Binding-site contacts:
Ligand atom C20 contacts residue GLU19 of chain 1.A at 3.6 Å.
Ligand atom C03 contacts residue GLU44 of chain 1.A at 3.6 Å.
Ligand atom N22 contacts residue GLU19 of chain 1.A at 2.9 Å (salt-bridge).
Ligand atom C08 contacts residue GLU44 of chain 1.A at 4.0 Å.
Ligand atom N22 contacts residue LEU48 of chain 1.A at 3.4 Å.
Ligand atom C11 contacts residue MET11 of chain 1.B at 4.4 Å (hydrophobic).
Ligand atom C04 contacts residue GLU44 of chain 1.A at 3.9 Å.
Ligand atom N16 contacts residue MET11 of chain 1.B at 4.4 Å.
Ligand atom C02 contacts residue GLU44 of chain 1.A at 3.5 Å.
Ligand atom S10 contacts residue ASN47 of chain 1.A at 4.0 Å.
Ligand atom C13 contacts residue MET11 of chain 1.B at 3.6 Å (hydrophobic).
Ligand atom C12 contacts residue MET11 of chain 1.B at 4.0 Å (hydrophobic).
Ligand atom N21 contacts residue GLU19 of chain 1.A at 2.8 Å (salt-bridge).
Ligand atom N21 contacts residue MET11 of chain 1.B at 4.4 Å.
Ligand atom C01 contacts residue GLU44 of chain 1.A at 3.8 Å.
Ligand atom C13 contacts residue ASN47 of chain 1.A at 3.4 Å.
Ligand atom N21 contacts residue LEU48 of chain 1.A at 4.4 Å.
Ligand atom C07 contacts residue GLU44 of chain 1.A at 4.3 Å.
Ligand atom C05 contacts residue GLU44 of chain 1.A at 3.7 Å.
Ligand atom N21 contacts residue VAL51 of chain 1.A at 3.6 Å.
Ligand atom N19 contacts residue ASP220 of chain 1.A at 4.3 Å.
Ligand atom S10 contacts residue MET11 of chain 1.B at 3.8 Å.
Ligand atom N14 contacts residue ASN47 of chain 1.A at 4.2 Å.
Ligand atom C20 contacts residue LEU48 of chain 1.A at 4.1 Å (hydrophobic).
Ligand atom C09 contacts residue ASN47 of chain 1.A at 4.3 Å.
Ligand atom C11 contacts residue ASN47 of chain 1.A at 4.2 Å.
Ligand atom C15 contacts residue MET11 of chain 1.B at 4.0 Å (hydrophobic).
Ligand atom N14 contacts residue MET11 of chain 1.B at 3.7 Å.
Ligand atom C12 contacts residue ASN47 of chain 1.A at 4.3 Å.
Ligand atom C06 contacts residue GLU44 of chain 1.A at 3.9 Å.

Sequence of chain 1.A:
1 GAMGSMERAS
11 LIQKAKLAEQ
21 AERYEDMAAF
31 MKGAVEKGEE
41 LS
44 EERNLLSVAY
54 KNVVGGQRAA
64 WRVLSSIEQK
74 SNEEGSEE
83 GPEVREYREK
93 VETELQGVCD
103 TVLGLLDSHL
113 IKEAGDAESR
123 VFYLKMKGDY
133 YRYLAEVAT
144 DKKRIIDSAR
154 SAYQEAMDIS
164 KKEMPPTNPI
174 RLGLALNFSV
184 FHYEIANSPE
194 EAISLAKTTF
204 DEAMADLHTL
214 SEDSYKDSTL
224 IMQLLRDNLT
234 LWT

Sequence of chain 1.B:
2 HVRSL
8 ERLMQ

The small molecule below binds the protein below.
Small molecule (SMILES): [H]/N=C(\N)c1cc(-c2ccccc2)c(-c2cncn2CCN)s1